A small-molecule ligand and the protein it binds are described below.
Small molecule (SMILES): CC(=O)N[C@@H]1[C@@H](O)[C@H](O)[C@@H](CO)O[C@H]1O

Binding-site contacts:
Ligand atom O5 contacts residue THR148 of chain 1.B at 4.5 Å.
Ligand atom O6 contacts residue PHE144 of chain 1.B at 3.9 Å.
Ligand atom C4 contacts residue ASN146 of chain 1.B at 4.2 Å.
Ligand atom C2 contacts residue THR148 of chain 1.B at 3.9 Å.
Ligand atom N2 contacts residue THR148 of chain 1.B at 3.6 Å (h-bond).
Ligand atom C5 contacts residue ASN146 of chain 1.B at 3.7 Å.
Ligand atom C6 contacts residue PHE144 of chain 1.B at 3.9 Å (hydrophobic).
Ligand atom O5 contacts residue ASN146 of chain 1.B at 2.4 Å (h-bond).
Ligand atom C3 contacts residue ASN146 of chain 1.B at 3.8 Å.
Ligand atom C3 contacts residue THR148 of chain 1.B at 4.0 Å.
Ligand atom C1 contacts residue ASN146 of chain 1.B at 1.4 Å.
Ligand atom C7 contacts residue ASN146 of chain 1.B at 3.3 Å.
Ligand atom O7 contacts residue ASN146 of chain 1.B at 3.5 Å (h-bond).
Ligand atom O6 contacts residue ASP103 of chain 1.B at 3.9 Å.
Ligand atom N2 contacts residue ASN146 of chain 1.B at 2.9 Å (h-bond).
Ligand atom O5 contacts residue ASP103 of chain 1.B at 4.2 Å.
Ligand atom C8 contacts residue ASN146 of chain 1.B at 4.5 Å.
Ligand atom O5 contacts residue PHE144 of chain 1.B at 4.3 Å.
Ligand atom C5 contacts residue PHE144 of chain 1.B at 4.4 Å (hydrophobic).
Ligand atom C1 contacts residue THR148 of chain 1.B at 3.5 Å.
Ligand atom C2 contacts residue ASN146 of chain 1.B at 2.4 Å.

Sequence of chain 1.B:
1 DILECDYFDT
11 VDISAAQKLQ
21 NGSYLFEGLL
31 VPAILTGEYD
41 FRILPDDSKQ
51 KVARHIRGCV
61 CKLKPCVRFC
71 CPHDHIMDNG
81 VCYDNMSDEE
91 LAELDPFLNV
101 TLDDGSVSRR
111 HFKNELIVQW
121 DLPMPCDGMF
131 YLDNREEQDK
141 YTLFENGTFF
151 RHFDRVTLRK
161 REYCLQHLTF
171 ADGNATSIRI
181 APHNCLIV